Binding-site contacts:
Ligand atom CAI contacts residue ALA102 of chain 1.F at 4.3 Å (hydrophobic).
Ligand atom CAD contacts residue THR31 of chain 1.F at 3.4 Å.
Ligand atom CAF contacts residue SER101 of chain 1.F at 3.6 Å.
Ligand atom CAE contacts residue LEU172 of chain 1.E at 4.2 Å (hydrophobic).
Ligand atom CAJ contacts residue GLY173 of chain 1.E at 3.9 Å.
Ligand atom CAD contacts residue THR61 of chain 1.F at 3.9 Å.
Ligand atom OAB contacts residue ILE175 of chain 1.E at 3.0 Å (h-bond).
Ligand atom CAJ contacts residue LEU172 of chain 1.E at 3.7 Å (hydrophobic).
Ligand atom CAK contacts residue LEU174 of chain 1.E at 4.0 Å (hydrophobic).
Ligand atom CAG contacts residue VAL145 of chain 1.F at 4.2 Å (hydrophobic).
Ligand atom CAK contacts residue ILE175 of chain 1.E at 3.5 Å (hydrophobic).
Ligand atom CAG contacts residue ALA140 of chain 1.F at 3.9 Å (hydrophobic).
Ligand atom OAC contacts residue GLY173 of chain 1.E at 3.6 Å.
Ligand atom OAB contacts residue LEU172 of chain 1.E at 4.1 Å.
Ligand atom OAC contacts residue VAL145 of chain 1.F at 3.5 Å.
Ligand atom CAK contacts residue ASN176 of chain 1.E at 4.0 Å.
Ligand atom CAE contacts residue SER101 of chain 1.F at 4.1 Å.
Ligand atom OAB contacts residue LEU174 of chain 1.E at 3.1 Å (h-bond).
Ligand atom CAH contacts residue SER101 of chain 1.F at 4.2 Å.
Ligand atom CAG contacts residue GLY141 of chain 1.F at 3.5 Å.
Ligand atom CAI contacts residue LEU172 of chain 1.E at 4.3 Å (hydrophobic).
Ligand atom CAK contacts residue GLY173 of chain 1.E at 3.4 Å.
Ligand atom OAC contacts residue ILE175 of chain 1.E at 3.4 Å.
Ligand atom CAF contacts residue GLY141 of chain 1.F at 4.0 Å.
Ligand atom OAB contacts residue GLY173 of chain 1.E at 2.9 Å (h-bond).
Ligand atom NAA contacts residue PO41 of chain 1.GA at 3.6 Å (h-bond).
Ligand atom CAH contacts residue ALA102 of chain 1.F at 4.1 Å (hydrophobic).
Ligand atom NAA contacts residue THR61 of chain 1.F at 3.7 Å.
Ligand atom OAB contacts residue ASN176 of chain 1.E at 4.2 Å.
Ligand atom CAH contacts residue LEU172 of chain 1.E at 3.7 Å (hydrophobic).
Ligand atom CAF contacts residue ALA140 of chain 1.F at 4.1 Å (hydrophobic).
Ligand atom CAE contacts residue THR61 of chain 1.F at 3.5 Å.
Ligand atom CAF contacts residue THR61 of chain 1.F at 3.4 Å.
Ligand atom CAE contacts residue THR31 of chain 1.F at 4.0 Å.
Ligand atom CAD contacts residue PO41 of chain 1.GA at 3.2 Å.
Ligand atom CAJ contacts residue ILE175 of chain 1.E at 4.3 Å (hydrophobic).
Ligand atom OAC contacts residue ASN176 of chain 1.E at 3.2 Å (h-bond).
Ligand atom CAJ contacts residue ALA102 of chain 1.F at 4.1 Å (hydrophobic).
Ligand atom CAG contacts residue SER101 of chain 1.F at 4.3 Å.
Ligand atom CAI contacts residue VAL145 of chain 1.F at 3.4 Å (hydrophobic).

This protein binds this small molecule.
Small molecule (SMILES): NCCCCCCCC(=O)O

Sequence of chain 1.F:
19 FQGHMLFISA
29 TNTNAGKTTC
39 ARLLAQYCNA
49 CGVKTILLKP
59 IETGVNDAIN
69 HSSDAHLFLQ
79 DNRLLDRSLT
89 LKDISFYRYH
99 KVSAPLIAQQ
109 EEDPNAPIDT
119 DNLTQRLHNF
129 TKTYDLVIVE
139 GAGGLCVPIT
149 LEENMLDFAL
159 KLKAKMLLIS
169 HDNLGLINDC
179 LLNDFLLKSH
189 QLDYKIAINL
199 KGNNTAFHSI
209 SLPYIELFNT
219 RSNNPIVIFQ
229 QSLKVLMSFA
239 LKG

Sequence of chain 1.E:
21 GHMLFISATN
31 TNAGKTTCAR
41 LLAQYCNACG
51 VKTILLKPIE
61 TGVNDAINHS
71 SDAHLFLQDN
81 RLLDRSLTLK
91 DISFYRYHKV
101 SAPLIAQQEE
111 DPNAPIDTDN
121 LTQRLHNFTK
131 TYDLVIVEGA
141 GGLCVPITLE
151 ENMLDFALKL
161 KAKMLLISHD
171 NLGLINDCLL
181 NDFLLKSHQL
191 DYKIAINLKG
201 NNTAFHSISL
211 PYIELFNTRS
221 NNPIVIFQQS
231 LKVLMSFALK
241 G